Binding-site contacts:
Ligand atom O5 contacts residue SER712 of chain 1.D at 4.1 Å.
Ligand atom C7 contacts residue ASN710 of chain 1.D at 3.6 Å.
Ligand atom C1 contacts residue SER688 of chain 1.D at 4.4 Å.
Ligand atom C1 contacts residue SER712 of chain 1.D at 4.1 Å.
Ligand atom C8 contacts residue ASP735 of chain 1.D at 3.7 Å.
Ligand atom N2 contacts residue ASN710 of chain 1.D at 3.0 Å (h-bond).
Ligand atom C2 contacts residue ASN710 of chain 1.D at 2.5 Å.
Ligand atom C5 contacts residue SER712 of chain 1.D at 4.1 Å.
Ligand atom C5 contacts residue ASN710 of chain 1.D at 3.8 Å.
Ligand atom C4 contacts residue ASN710 of chain 1.D at 4.4 Å.
Ligand atom C7 contacts residue ASP735 of chain 1.D at 3.8 Å.
Ligand atom C1 contacts residue ASP735 of chain 1.D at 3.8 Å.
Ligand atom N2 contacts residue ASP735 of chain 1.D at 3.0 Å (salt-bridge).
Ligand atom O5 contacts residue ASN710 of chain 1.D at 2.5 Å (h-bond).
Ligand atom C6 contacts residue SER688 of chain 1.D at 4.1 Å.
Ligand atom O6 contacts residue ARG689 of chain 1.D at 3.1 Å (salt-bridge).
Ligand atom C8 contacts residue VAL733 of chain 1.D at 3.9 Å (hydrophobic).
Ligand atom C2 contacts residue ASP735 of chain 1.D at 3.9 Å.
Ligand atom O6 contacts residue SER688 of chain 1.D at 3.1 Å (h-bond).
Ligand atom O5 contacts residue SER688 of chain 1.D at 3.5 Å (h-bond).
Ligand atom C6 contacts residue SER712 of chain 1.D at 4.5 Å.
Ligand atom O7 contacts residue ASN710 of chain 1.D at 3.9 Å.
Ligand atom C3 contacts residue ASN710 of chain 1.D at 3.9 Å.
Ligand atom C3 contacts residue ASP735 of chain 1.D at 4.3 Å.
Ligand atom C1 contacts residue ASN710 of chain 1.D at 1.5 Å.
Ligand atom C8 contacts residue PRO761 of chain 1.D at 4.2 Å (hydrophobic).
Ligand atom C5 contacts residue SER688 of chain 1.D at 4.4 Å.
Ligand atom C6 contacts residue ARG689 of chain 1.D at 4.0 Å.

Sequence of chain 1.D:
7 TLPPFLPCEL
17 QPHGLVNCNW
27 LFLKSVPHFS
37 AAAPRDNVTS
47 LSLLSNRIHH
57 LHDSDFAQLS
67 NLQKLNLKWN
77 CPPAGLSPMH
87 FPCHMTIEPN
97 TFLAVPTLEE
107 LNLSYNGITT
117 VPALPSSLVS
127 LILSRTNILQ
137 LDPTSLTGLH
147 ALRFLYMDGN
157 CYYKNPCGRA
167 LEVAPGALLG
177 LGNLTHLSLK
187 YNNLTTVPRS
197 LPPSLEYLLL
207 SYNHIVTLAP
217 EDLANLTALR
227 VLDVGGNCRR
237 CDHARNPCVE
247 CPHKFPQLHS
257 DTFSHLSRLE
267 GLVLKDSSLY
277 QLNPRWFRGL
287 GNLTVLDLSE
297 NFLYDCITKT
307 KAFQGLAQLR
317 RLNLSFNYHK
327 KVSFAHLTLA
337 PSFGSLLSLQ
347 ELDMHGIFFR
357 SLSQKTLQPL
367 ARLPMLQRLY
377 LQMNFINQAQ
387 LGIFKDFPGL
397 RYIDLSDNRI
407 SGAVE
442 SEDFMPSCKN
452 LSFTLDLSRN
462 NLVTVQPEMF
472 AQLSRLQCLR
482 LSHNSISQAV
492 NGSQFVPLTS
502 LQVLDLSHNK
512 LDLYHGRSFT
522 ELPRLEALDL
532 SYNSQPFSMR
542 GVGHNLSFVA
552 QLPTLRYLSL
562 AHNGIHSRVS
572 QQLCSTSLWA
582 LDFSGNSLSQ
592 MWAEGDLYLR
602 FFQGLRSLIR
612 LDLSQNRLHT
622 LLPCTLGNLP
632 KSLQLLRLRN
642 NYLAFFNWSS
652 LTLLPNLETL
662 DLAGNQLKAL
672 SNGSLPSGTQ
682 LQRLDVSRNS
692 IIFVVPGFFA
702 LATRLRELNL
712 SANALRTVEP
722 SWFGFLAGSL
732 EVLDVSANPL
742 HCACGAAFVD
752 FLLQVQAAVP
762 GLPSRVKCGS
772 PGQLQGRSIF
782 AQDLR

The small molecule below binds the protein below.
Small molecule (SMILES): CC(=O)N[C@H]1[C@H](O[C@H]2[C@H](O)[C@@H](NC(C)=O)CO[C@@H]2CO)O[C@H](CO)[C@@H](O)[C@@H]1O